Binding-site contacts:
Ligand atom C contacts residue HIS409 of chain 2.GA at 4.4 Å.
Ligand atom CD contacts residue TYR537 of chain 2.GA at 4.5 Å (hydrophobic).
Ligand atom O contacts residue PRO536 of chain 2.GA at 3.8 Å.
Ligand atom CB contacts residue LEU534 of chain 2.GA at 4.3 Å (hydrophobic).
Ligand atom N contacts residue PRO536 of chain 2.GA at 4.2 Å.
Ligand atom O contacts residue HIS409 of chain 2.GA at 3.6 Å.
Ligand atom N contacts residue ILE535 of chain 2.GA at 3.7 Å.
Ligand atom CD1 contacts residue LEU413 of chain 2.GA at 4.1 Å (hydrophobic).
Ligand atom CD1 contacts residue ILE535 of chain 2.GA at 4.0 Å (hydrophobic).
Ligand atom CA contacts residue ILE535 of chain 2.GA at 3.8 Å (hydrophobic).
Ligand atom O contacts residue LEU534 of chain 2.GA at 4.3 Å.
Ligand atom CB contacts residue GLU481 of chain 2.GA at 3.6 Å.
Ligand atom CG contacts residue TYR537 of chain 2.GA at 3.2 Å (hydrophobic).
Ligand atom CD1 contacts residue PHE402 of chain 2.GA at 4.0 Å (hydrophobic).
Ligand atom CG1 contacts residue THR488 of chain 2.GA at 4.2 Å.
Ligand atom ND2 contacts residue TYR533 of chain 2.GA at 3.7 Å.
Ligand atom CD2 contacts residue THR488 of chain 2.GA at 4.2 Å.
Ligand atom CD2 contacts residue MET485 of chain 2.GA at 4.0 Å (hydrophobic).
Ligand atom NE2 contacts residue PRO536 of chain 2.GA at 4.2 Å.
Ligand atom OD1 contacts residue TYR533 of chain 2.GA at 3.4 Å.
Ligand atom CG contacts residue TYR533 of chain 2.GA at 3.3 Å (hydrophobic).
Ligand atom CE1 contacts residue LEU413 of chain 2.GA at 4.2 Å (hydrophobic).
Ligand atom CB contacts residue ILE535 of chain 2.GA at 4.2 Å (hydrophobic).
Ligand atom CA contacts residue TYR537 of chain 2.GA at 4.5 Å (hydrophobic).
Ligand atom CG contacts residue PRO536 of chain 2.GA at 4.5 Å (hydrophobic).
Ligand atom CB contacts residue TYR537 of chain 2.GA at 3.0 Å (hydrophobic).
Ligand atom CD1 contacts residue THR488 of chain 2.GA at 4.2 Å.
Ligand atom CD1 contacts residue GLN538 of chain 2.GA at 3.1 Å.
Ligand atom CD2 contacts residue ALA484 of chain 2.GA at 3.6 Å (hydrophobic).
Ligand atom CB contacts residue THR488 of chain 2.GA at 4.4 Å.
Ligand atom CB contacts residue TYR533 of chain 2.GA at 3.6 Å (hydrophobic).
Ligand atom CD1 contacts residue ILE535 of chain 2.GA at 4.0 Å (hydrophobic).

Sequence of chain 2.GA:
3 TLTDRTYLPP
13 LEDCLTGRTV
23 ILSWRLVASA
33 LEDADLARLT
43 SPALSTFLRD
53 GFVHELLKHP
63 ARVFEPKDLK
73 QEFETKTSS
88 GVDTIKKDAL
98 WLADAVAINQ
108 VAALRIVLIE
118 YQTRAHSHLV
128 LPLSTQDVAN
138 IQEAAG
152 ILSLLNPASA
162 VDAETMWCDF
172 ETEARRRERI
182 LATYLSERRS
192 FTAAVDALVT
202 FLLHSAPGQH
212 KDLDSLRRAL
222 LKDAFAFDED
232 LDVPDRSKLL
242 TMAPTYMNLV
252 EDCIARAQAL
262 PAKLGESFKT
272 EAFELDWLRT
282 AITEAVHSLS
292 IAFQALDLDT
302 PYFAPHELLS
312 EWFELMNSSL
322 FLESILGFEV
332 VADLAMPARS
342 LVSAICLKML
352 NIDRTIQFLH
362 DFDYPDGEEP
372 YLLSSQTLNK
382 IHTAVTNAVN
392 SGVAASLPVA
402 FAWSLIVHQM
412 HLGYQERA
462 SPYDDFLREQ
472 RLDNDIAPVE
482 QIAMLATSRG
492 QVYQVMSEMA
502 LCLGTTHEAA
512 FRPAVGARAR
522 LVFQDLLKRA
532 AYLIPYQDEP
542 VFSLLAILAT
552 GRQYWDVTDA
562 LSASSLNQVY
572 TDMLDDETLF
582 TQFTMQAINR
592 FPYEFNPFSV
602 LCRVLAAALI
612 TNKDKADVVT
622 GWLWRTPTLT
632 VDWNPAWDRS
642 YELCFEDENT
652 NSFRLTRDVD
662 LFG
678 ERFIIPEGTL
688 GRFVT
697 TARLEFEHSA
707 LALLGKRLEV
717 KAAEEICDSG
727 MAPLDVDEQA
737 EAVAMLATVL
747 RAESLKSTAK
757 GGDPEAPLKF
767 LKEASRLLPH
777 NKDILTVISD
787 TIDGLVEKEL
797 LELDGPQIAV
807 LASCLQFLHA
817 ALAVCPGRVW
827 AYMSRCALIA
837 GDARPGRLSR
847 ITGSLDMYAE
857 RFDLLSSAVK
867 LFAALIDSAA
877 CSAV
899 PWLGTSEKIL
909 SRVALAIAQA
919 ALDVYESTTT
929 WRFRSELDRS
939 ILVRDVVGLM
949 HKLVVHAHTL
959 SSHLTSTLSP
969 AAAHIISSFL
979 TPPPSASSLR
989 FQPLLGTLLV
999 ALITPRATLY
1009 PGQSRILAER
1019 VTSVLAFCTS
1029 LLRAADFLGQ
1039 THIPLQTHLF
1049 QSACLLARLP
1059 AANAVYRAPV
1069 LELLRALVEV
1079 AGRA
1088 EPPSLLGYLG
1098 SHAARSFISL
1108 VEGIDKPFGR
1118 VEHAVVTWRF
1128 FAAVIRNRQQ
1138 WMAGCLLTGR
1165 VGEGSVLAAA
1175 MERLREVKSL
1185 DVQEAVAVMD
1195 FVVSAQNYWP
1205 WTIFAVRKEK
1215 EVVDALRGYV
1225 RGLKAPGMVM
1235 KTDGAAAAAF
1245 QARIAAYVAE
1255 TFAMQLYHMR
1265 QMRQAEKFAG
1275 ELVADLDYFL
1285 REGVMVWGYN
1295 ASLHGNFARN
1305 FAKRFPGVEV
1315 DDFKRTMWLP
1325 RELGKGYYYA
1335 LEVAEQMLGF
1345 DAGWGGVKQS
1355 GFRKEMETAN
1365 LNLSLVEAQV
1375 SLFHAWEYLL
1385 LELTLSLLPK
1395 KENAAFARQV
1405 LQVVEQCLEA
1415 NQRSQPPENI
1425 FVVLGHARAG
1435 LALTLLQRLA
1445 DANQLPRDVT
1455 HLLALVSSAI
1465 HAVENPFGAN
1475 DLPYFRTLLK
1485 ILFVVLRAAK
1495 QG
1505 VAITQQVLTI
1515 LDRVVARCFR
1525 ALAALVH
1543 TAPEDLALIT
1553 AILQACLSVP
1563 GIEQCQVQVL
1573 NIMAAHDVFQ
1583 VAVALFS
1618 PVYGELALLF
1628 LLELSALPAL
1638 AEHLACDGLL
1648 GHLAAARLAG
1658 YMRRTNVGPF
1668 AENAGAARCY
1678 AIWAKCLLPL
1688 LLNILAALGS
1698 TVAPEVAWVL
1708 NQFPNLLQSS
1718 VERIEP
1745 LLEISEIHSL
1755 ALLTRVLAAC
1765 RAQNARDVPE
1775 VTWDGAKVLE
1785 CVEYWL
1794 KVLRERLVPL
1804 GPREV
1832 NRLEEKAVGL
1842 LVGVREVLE

This small molecule binds to this protein.
Small molecule (SMILES): CC[C@H](C)[C@H](NC(=O)[C@H](CO)NC(=O)[C@H](CC(=O)O)NC(=O)[C@@H](N)CCC(=O)O)C(=O)N[C@@H](CC(C)C)C(=O)N[C@@H](CCC(N)=O)C(=O)N1CCC[C@H]1C(=O)NCC(=O)N[C@@H](C)C(=O)N[C@@H](Cc1ccccc1)C(=O)N[C@@H](CO)C(=O)N[C@@H](C)C(=O)N[C@H](C=O)CC(N)=O